Binding-site contacts:
Ligand atom C1 contacts residue PRO60 of chain 1.C at 4.4 Å (hydrophobic).
Ligand atom O7 contacts residue ASN62 of chain 1.C at 3.1 Å (h-bond).
Ligand atom C7 contacts residue PRO60 of chain 1.C at 3.6 Å (hydrophobic).
Ligand atom C8 contacts residue ASN55 of chain 1.C at 3.4 Å.
Ligand atom C7 contacts residue PRO59 of chain 1.C at 4.5 Å (hydrophobic).
Ligand atom N2 contacts residue PRO60 of chain 1.C at 3.4 Å (h-bond).
Ligand atom C8 contacts residue ASN62 of chain 1.C at 4.4 Å.
Ligand atom N2 contacts residue PRO59 of chain 1.C at 3.8 Å.
Ligand atom C7 contacts residue ASN62 of chain 1.C at 3.2 Å.
Ligand atom C8 contacts residue PRO60 of chain 1.C at 3.3 Å (hydrophobic).
Ligand atom C1 contacts residue ASN62 of chain 1.C at 1.4 Å.
Ligand atom C4 contacts residue ASN62 of chain 1.C at 4.3 Å.
Ligand atom O5 contacts residue ASN62 of chain 1.C at 2.4 Å (h-bond).
Ligand atom C5 contacts residue ASN62 of chain 1.C at 3.7 Å.
Ligand atom O3 contacts residue PRO59 of chain 1.C at 4.3 Å.
Ligand atom C8 contacts residue PRO59 of chain 1.C at 3.9 Å (hydrophobic).
Ligand atom C2 contacts residue ASN62 of chain 1.C at 2.4 Å.
Ligand atom N2 contacts residue ASN62 of chain 1.C at 2.9 Å (h-bond).
Ligand atom C3 contacts residue ASN62 of chain 1.C at 3.7 Å.

Sequence of chain 1.C:
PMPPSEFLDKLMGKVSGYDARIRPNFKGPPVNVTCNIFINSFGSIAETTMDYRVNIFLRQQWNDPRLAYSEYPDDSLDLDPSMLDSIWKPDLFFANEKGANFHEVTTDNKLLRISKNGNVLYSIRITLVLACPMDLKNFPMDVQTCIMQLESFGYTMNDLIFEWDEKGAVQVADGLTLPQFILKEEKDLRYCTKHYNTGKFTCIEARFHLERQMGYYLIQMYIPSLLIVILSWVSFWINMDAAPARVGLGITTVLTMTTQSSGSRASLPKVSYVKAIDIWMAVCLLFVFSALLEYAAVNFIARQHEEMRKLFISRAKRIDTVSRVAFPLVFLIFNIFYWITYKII

This small molecule binds to this protein.
Small molecule (SMILES): CC(=O)N[C@H]1[C@H](O[C@H]2[C@H](O)[C@@H](NC(C)=O)CO[C@@H]2CO)O[C@H](CO)[C@@H](O)[C@@H]1O